Sequence of chain 1.A:
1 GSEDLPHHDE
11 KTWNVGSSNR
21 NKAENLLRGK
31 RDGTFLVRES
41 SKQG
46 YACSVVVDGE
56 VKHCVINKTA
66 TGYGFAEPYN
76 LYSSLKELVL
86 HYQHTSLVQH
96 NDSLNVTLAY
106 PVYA

The protein below binds the small molecule below.
Small molecule (SMILES): CSCC[C@H](NC(=O)[C@H](Cc1ccc(OP(=O)(O)O)cc1)NC(=O)[C@@H](N)CC(=O)O)C(=O)N[C@@H](CC(N)=O)C(=O)N[C@@H](CCSC)C(=O)N[C@H](C=O)[C@@H](C)O

Binding-site contacts:
Ligand atom P contacts residue SER41 of chain 1.A at 3.6 Å.
Ligand atom CD2 contacts residue CYS59 of chain 1.A at 3.8 Å (hydrophobic).
Ligand atom CD2 contacts residue HIS58 of chain 1.A at 3.7 Å.
Ligand atom SD contacts residue LYS57 of chain 1.A at 3.4 Å.
Ligand atom CB contacts residue PHE70 of chain 1.A at 3.5 Å (hydrophobic).
Ligand atom O1P contacts residue SER41 of chain 1.A at 2.7 Å (h-bond).
Ligand atom CD2 contacts residue VAL60 of chain 1.A at 3.5 Å (hydrophobic).
Ligand atom CB contacts residue HIS58 of chain 1.A at 3.7 Å.
Ligand atom N contacts residue HIS58 of chain 1.A at 2.9 Å (h-bond).
Ligand atom O3P contacts residue ARG38 of chain 1.A at 2.9 Å (salt-bridge).
Ligand atom O contacts residue ARG20 of chain 1.A at 2.8 Å (salt-bridge).
Ligand atom CE contacts residue HIS95 of chain 1.A at 3.5 Å.
Ligand atom CG contacts residue ARG20 of chain 1.A at 3.8 Å.
Ligand atom O contacts residue HIS95 of chain 1.A at 3.3 Å (h-bond).
Ligand atom P contacts residue ARG38 of chain 1.A at 3.8 Å.
Ligand atom O3P contacts residue ARG20 of chain 1.A at 2.8 Å (salt-bridge).
Ligand atom N contacts residue HIS95 of chain 1.A at 3.8 Å.
Ligand atom O contacts residue ASN96 of chain 1.A at 2.8 Å (h-bond).
Ligand atom CE2 contacts residue ARG20 of chain 1.A at 3.5 Å.
Ligand atom O2P contacts residue SER40 of chain 1.A at 3.5 Å.
Ligand atom O2P contacts residue SER41 of chain 1.A at 2.9 Å (h-bond).
Ligand atom CD2 contacts residue ARG20 of chain 1.A at 3.6 Å.
Ligand atom SD contacts residue CYS59 of chain 1.A at 3.8 Å.
Ligand atom O contacts residue HIS95 of chain 1.A at 3.4 Å (h-bond).
Ligand atom CA contacts residue HIS58 of chain 1.A at 3.5 Å.
Ligand atom CA contacts residue HIS95 of chain 1.A at 3.6 Å.
Ligand atom C contacts residue HIS58 of chain 1.A at 3.7 Å.
Ligand atom C contacts residue ARG20 of chain 1.A at 3.7 Å.
Ligand atom CG contacts residue HIS58 of chain 1.A at 3.6 Å.
Ligand atom CE1 contacts residue LYS42 of chain 1.A at 3.7 Å.
Ligand atom SD contacts residue LEU99 of chain 1.A at 3.4 Å.
Ligand atom CZ contacts residue SER40 of chain 1.A at 3.6 Å.
Ligand atom CE contacts residue PHE70 of chain 1.A at 3.6 Å (hydrophobic).
Ligand atom O2P contacts residue ARG38 of chain 1.A at 2.8 Å (salt-bridge).
Ligand atom OH contacts residue SER40 of chain 1.A at 2.9 Å (h-bond).
Ligand atom CD1 contacts residue LYS42 of chain 1.A at 3.7 Å.
Ligand atom C contacts residue HIS95 of chain 1.A at 3.4 Å.
Ligand atom CE contacts residue ASN96 of chain 1.A at 3.6 Å.
Ligand atom CZ contacts residue ARG20 of chain 1.A at 3.6 Å.
Ligand atom O contacts residue ALA71 of chain 1.A at 3.2 Å.